Sequence of chain 2.D:
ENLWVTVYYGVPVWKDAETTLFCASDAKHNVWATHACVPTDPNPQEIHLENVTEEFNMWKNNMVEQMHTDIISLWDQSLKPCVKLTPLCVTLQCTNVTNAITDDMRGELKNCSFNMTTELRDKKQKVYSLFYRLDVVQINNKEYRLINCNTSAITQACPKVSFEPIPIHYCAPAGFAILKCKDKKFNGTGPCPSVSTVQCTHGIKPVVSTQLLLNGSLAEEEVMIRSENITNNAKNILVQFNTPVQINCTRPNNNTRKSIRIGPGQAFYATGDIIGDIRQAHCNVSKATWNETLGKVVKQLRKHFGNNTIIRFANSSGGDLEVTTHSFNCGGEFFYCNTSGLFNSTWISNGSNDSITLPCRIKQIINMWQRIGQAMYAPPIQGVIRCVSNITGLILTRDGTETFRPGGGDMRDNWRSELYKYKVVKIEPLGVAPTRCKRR

Sequence of chain 1.D:
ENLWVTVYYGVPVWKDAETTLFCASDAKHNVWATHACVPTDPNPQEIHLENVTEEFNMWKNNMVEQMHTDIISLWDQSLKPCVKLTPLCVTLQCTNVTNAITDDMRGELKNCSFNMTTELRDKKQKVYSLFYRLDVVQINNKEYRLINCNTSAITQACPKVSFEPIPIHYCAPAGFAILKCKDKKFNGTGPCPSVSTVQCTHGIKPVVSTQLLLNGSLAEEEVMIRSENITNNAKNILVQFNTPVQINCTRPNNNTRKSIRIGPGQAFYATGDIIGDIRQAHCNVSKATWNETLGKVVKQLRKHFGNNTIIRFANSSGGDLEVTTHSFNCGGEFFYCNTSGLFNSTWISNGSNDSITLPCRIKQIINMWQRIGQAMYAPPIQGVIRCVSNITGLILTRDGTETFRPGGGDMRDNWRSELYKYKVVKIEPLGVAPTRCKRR

This small molecule binds to this protein.
Small molecule (SMILES): CC(=O)N[C@@H]1[C@@H](O)[C@H](O)[C@@H](CO)O[C@H]1O

Binding-site contacts:
Ligand atom N2 contacts residue ASN167 of chain 1.D at 2.9 Å (h-bond).
Ligand atom O5 contacts residue ASN167 of chain 1.D at 2.3 Å (h-bond).
Ligand atom C8 contacts residue ASN167 of chain 1.D at 4.4 Å.
Ligand atom C1 contacts residue ARG162 of chain 1.D at 3.6 Å.
Ligand atom O6 contacts residue VAL144 of chain 1.D at 4.2 Å.
Ligand atom C7 contacts residue ARG278 of chain 2.D at 3.6 Å.
Ligand atom C2 contacts residue THR168 of chain 1.D at 4.3 Å.
Ligand atom O7 contacts residue ARG278 of chain 2.D at 3.3 Å (salt-bridge).
Ligand atom C1 contacts residue ASN167 of chain 1.D at 1.4 Å.
Ligand atom C5 contacts residue ASN167 of chain 1.D at 3.6 Å.
Ligand atom C7 contacts residue THR168 of chain 1.D at 4.0 Å.
Ligand atom C6 contacts residue ARG162 of chain 1.D at 4.2 Å.
Ligand atom C5 contacts residue ARG162 of chain 1.D at 4.0 Å.
Ligand atom O7 contacts residue ASN167 of chain 1.D at 3.9 Å.
Ligand atom C7 contacts residue ASN167 of chain 1.D at 3.6 Å.
Ligand atom N2 contacts residue THR168 of chain 1.D at 3.4 Å.
Ligand atom C2 contacts residue ASN167 of chain 1.D at 2.5 Å.
Ligand atom C8 contacts residue ARG278 of chain 2.D at 3.6 Å.
Ligand atom O5 contacts residue ARG162 of chain 1.D at 3.2 Å (salt-bridge).
Ligand atom C3 contacts residue ASN167 of chain 1.D at 3.8 Å.
Ligand atom C1 contacts residue THR168 of chain 1.D at 4.1 Å.
Ligand atom C8 contacts residue THR168 of chain 1.D at 3.7 Å.
Ligand atom C4 contacts residue ASN167 of chain 1.D at 4.2 Å.